This small molecule binds to this protein.
Small molecule (SMILES): CCCC[C@H](NC(=O)[C@@H]1CC(F)(F)CN1C(=O)[C@H](C)NC(=O)CN=[N+]=N)C(=O)N[C@@H](CC(C)C)[C@@H](O)[C@H](C)CO

Binding-site contacts:
Ligand atom C contacts residue GLN22 of chain 1.V at 3.5 Å.
Ligand atom C23 contacts residue ARG19 of chain 1.V at 3.6 Å.
Ligand atom C22 contacts residue THR1 of chain 1.V at 1.5 Å.
Ligand atom O7 contacts residue THR21 of chain 1.V at 3.6 Å (h-bond).
Ligand atom O7 contacts residue THR1 of chain 1.V at 3.3 Å (h-bond).
Ligand atom CA contacts residue THR21 of chain 1.V at 3.2 Å.
Ligand atom C26 contacts residue ALA49 of chain 1.V at 3.8 Å (hydrophobic).
Ligand atom O contacts residue GLY47 of chain 1.V at 3.2 Å (h-bond).
Ligand atom CA contacts residue GLY47 of chain 1.V at 3.3 Å.
Ligand atom O contacts residue THR21 of chain 1.V at 3.2 Å (h-bond).
Ligand atom C contacts residue GLY47 of chain 1.V at 3.6 Å.
Ligand atom C23 contacts residue THR1 of chain 1.V at 2.5 Å.
Ligand atom O contacts residue ALA46 of chain 1.V at 3.6 Å.
Ligand atom CE contacts residue THR48 of chain 1.V at 3.8 Å.
Ligand atom C contacts residue THR1 of chain 1.V at 1.4 Å.
Ligand atom CB contacts residue GLY47 of chain 1.V at 3.6 Å.
Ligand atom CB contacts residue ASP125 of chain 1.W at 3.8 Å.
Ligand atom N3 contacts residue LEU126 of chain 1.W at 3.8 Å.
Ligand atom N contacts residue GLY47 of chain 1.V at 3.1 Å (h-bond).
Ligand atom C28 contacts residue THR52 of chain 1.V at 3.8 Å.
Ligand atom O contacts residue THR1 of chain 1.V at 2.3 Å (h-bond).
Ligand atom O contacts residue GLN22 of chain 1.V at 3.6 Å.
Ligand atom C24 contacts residue THR1 of chain 1.V at 2.5 Å.
Ligand atom CB contacts residue THR21 of chain 1.V at 3.8 Å.
Ligand atom C25 contacts residue THR1 of chain 1.V at 2.7 Å.
Ligand atom C22 contacts residue GLY168 of chain 1.V at 3.6 Å.
Ligand atom O contacts residue SER20 of chain 1.V at 3.5 Å (h-bond).
Ligand atom N contacts residue THR21 of chain 1.V at 3.0 Å (h-bond).
Ligand atom C26 contacts residue GLY47 of chain 1.V at 3.8 Å.
Ligand atom C25 contacts residue GLY47 of chain 1.V at 3.8 Å.
Ligand atom CA contacts residue THR1 of chain 1.V at 2.4 Å.
Ligand atom C28 contacts residue GLY45 of chain 1.V at 3.7 Å.
Ligand atom CD contacts residue ASP125 of chain 1.W at 3.1 Å.
Ligand atom N contacts residue THR1 of chain 1.V at 3.7 Å.
Ligand atom CH3 contacts residue GLN22 of chain 1.V at 3.8 Å.
Ligand atom O contacts residue ALA49 of chain 1.V at 3.2 Å (h-bond).
Ligand atom CB contacts residue SER20 of chain 1.V at 3.6 Å.
Ligand atom C23 contacts residue GLY168 of chain 1.V at 2.8 Å.
Ligand atom C28 contacts residue ALA49 of chain 1.V at 3.6 Å (hydrophobic).
Ligand atom C contacts residue THR21 of chain 1.V at 3.6 Å.

Sequence of chain 1.W:
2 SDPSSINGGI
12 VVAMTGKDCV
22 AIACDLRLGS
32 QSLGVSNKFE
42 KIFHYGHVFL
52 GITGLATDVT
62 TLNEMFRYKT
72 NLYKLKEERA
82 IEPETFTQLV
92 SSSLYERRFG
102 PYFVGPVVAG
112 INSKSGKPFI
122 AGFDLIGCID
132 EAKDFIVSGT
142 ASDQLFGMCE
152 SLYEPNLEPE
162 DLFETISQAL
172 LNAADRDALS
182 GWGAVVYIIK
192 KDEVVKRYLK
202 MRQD

Sequence of chain 1.V:
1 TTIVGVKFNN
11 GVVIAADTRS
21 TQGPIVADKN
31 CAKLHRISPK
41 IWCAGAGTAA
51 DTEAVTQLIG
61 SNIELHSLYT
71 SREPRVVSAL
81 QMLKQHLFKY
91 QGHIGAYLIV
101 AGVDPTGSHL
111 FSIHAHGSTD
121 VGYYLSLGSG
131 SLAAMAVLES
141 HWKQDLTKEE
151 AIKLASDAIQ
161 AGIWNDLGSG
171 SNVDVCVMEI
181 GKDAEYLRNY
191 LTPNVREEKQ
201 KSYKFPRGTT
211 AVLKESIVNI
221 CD